Binding-site contacts:
Ligand atom CB contacts residue PHE200 of chain 1.D at 4.0 Å (hydrophobic).
Ligand atom CB contacts residue THR202 of chain 1.D at 4.3 Å.
Ligand atom CD contacts residue TYR97 of chain 1.D at 4.3 Å (hydrophobic).
Ligand atom CG contacts residue THR202 of chain 1.D at 3.7 Å.
Ligand atom N contacts residue PHE200 of chain 1.D at 3.9 Å.
Ligand atom N contacts residue PHE118 of chain 1.E at 4.3 Å.
Ligand atom N contacts residue TYR157 of chain 1.D at 3.7 Å.
Ligand atom C contacts residue ARG120 of chain 1.E at 3.2 Å.
Ligand atom O contacts residue THR202 of chain 1.D at 2.6 Å (h-bond).
Ligand atom OXT contacts residue THR183 of chain 1.E at 3.5 Å.
Ligand atom CB contacts residue PHE118 of chain 1.E at 4.4 Å (hydrophobic).
Ligand atom C contacts residue TYR205 of chain 1.D at 4.5 Å (hydrophobic).
Ligand atom CD contacts residue LEU171 of chain 1.E at 4.2 Å (hydrophobic).
Ligand atom CB contacts residue TYR157 of chain 1.D at 4.4 Å (hydrophobic).
Ligand atom O contacts residue ARG120 of chain 1.E at 3.0 Å (salt-bridge).
Ligand atom OXT contacts residue ARG120 of chain 1.E at 2.5 Å (salt-bridge).
Ligand atom CG contacts residue THR183 of chain 1.E at 4.2 Å.
Ligand atom N contacts residue SER156 of chain 1.D at 3.8 Å.
Ligand atom CD contacts residue SER156 of chain 1.D at 4.5 Å.
Ligand atom N contacts residue GLU155 of chain 1.D at 4.0 Å.
Ligand atom CG contacts residue TYR205 of chain 1.D at 3.8 Å (hydrophobic).
Ligand atom C contacts residue THR202 of chain 1.D at 3.5 Å.
Ligand atom CD contacts residue TYR205 of chain 1.D at 3.9 Å (hydrophobic).
Ligand atom CD contacts residue TYR157 of chain 1.D at 3.1 Å (hydrophobic).
Ligand atom O contacts residue PHE200 of chain 1.D at 4.1 Å.
Ligand atom CB contacts residue TYR205 of chain 1.D at 4.2 Å (hydrophobic).
Ligand atom CG contacts residue LEU171 of chain 1.E at 3.8 Å (hydrophobic).
Ligand atom C contacts residue THR183 of chain 1.E at 4.1 Å.
Ligand atom OXT contacts residue PHE118 of chain 1.E at 3.4 Å.
Ligand atom N contacts residue TYR97 of chain 1.D at 3.0 Å (h-bond).
Ligand atom O contacts residue TYR205 of chain 1.D at 4.1 Å.

This small molecule binds to this protein.
Small molecule (SMILES): NCCCC(=O)O

Sequence of chain 1.E:
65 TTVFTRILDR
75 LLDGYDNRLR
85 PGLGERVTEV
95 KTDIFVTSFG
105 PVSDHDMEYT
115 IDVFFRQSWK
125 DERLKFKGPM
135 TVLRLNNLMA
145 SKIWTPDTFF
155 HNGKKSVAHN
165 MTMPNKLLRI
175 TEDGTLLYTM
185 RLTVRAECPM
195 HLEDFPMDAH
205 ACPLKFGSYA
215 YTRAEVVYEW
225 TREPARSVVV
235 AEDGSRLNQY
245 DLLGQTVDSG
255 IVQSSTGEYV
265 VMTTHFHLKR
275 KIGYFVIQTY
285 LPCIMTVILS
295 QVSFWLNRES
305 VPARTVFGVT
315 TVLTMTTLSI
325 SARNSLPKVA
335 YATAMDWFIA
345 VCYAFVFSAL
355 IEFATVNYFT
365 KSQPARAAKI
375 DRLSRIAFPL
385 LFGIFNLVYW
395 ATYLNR

Sequence of chain 1.D:
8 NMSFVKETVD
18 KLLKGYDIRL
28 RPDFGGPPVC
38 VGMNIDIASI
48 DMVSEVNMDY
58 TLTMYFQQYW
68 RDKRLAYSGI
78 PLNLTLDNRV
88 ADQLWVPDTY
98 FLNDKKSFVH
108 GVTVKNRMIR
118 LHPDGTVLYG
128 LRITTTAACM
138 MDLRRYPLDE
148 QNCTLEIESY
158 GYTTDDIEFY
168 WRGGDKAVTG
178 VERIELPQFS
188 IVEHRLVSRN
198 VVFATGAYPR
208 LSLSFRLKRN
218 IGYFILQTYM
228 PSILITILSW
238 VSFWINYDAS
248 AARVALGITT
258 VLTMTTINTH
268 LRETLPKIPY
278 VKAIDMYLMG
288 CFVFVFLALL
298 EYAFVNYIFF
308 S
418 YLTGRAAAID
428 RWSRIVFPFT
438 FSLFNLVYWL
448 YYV